This small molecule binds to this protein.
Small molecule (SMILES): CC(=O)N[C@H]1[C@H](O[C@H]2[C@H](O)[C@@H](NC(C)=O)CO[C@@H]2CO)O[C@H](CO)[C@@H](O[C@@H]2O[C@H](CO)[C@@H](O)[C@H](O)[C@@H]2O)[C@@H]1O

Binding-site contacts:
Ligand atom C1 contacts residue ARG201 of chain 1.A at 4.0 Å.
Ligand atom O5 contacts residue ASN179 of chain 1.A at 2.5 Å (h-bond).
Ligand atom O5 contacts residue LEU177 of chain 1.A at 4.1 Å.
Ligand atom C5 contacts residue LEU177 of chain 1.A at 4.0 Å (hydrophobic).
Ligand atom C2 contacts residue ASN179 of chain 1.A at 2.4 Å.
Ligand atom C6 contacts residue ARG201 of chain 1.A at 3.0 Å.
Ligand atom C8 contacts residue LEU177 of chain 1.A at 3.6 Å (hydrophobic).
Ligand atom C2 contacts residue LEU177 of chain 1.A at 3.7 Å (hydrophobic).
Ligand atom C7 contacts residue LEU177 of chain 1.A at 3.4 Å (hydrophobic).
Ligand atom N2 contacts residue LEU177 of chain 1.A at 3.0 Å (h-bond).
Ligand atom C6 contacts residue LEU177 of chain 1.A at 4.4 Å (hydrophobic).
Ligand atom O4 contacts residue LEU177 of chain 1.A at 3.6 Å.
Ligand atom C4 contacts residue ASN179 of chain 1.A at 4.2 Å.
Ligand atom O7 contacts residue LEU177 of chain 1.A at 4.2 Å.
Ligand atom C5 contacts residue ARG201 of chain 1.A at 3.4 Å.
Ligand atom C7 contacts residue ASN179 of chain 1.A at 3.2 Å.
Ligand atom C1 contacts residue ASN179 of chain 1.A at 1.5 Å.
Ligand atom N2 contacts residue ASN179 of chain 1.A at 3.0 Å (h-bond).
Ligand atom O7 contacts residue ASN179 of chain 1.A at 2.8 Å (h-bond).
Ligand atom C8 contacts residue THR149 of chain 1.A at 4.3 Å.
Ligand atom C1 contacts residue LEU177 of chain 1.A at 3.2 Å (hydrophobic).
Ligand atom C4 contacts residue LEU177 of chain 1.A at 4.1 Å (hydrophobic).
Ligand atom O6 contacts residue ARG201 of chain 1.A at 3.0 Å (salt-bridge).
Ligand atom C3 contacts residue LEU177 of chain 1.A at 4.2 Å (hydrophobic).
Ligand atom O5 contacts residue ARG201 of chain 1.A at 3.0 Å (salt-bridge).
Ligand atom C3 contacts residue ASN179 of chain 1.A at 3.7 Å.
Ligand atom C5 contacts residue ASN179 of chain 1.A at 3.7 Å.

Sequence of chain 1.A:
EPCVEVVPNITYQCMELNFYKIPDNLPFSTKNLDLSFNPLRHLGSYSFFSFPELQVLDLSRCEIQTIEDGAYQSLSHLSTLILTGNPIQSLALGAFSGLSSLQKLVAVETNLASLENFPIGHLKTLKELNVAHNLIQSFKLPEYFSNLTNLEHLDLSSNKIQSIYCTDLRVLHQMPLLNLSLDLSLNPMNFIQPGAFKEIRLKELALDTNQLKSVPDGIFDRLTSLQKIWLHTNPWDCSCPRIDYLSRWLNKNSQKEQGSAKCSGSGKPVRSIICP